Binding-site contacts:
Ligand atom C3 contacts residue GLY78 of chain 3.C at 3.8 Å.
Ligand atom C2 contacts residue GLY78 of chain 3.C at 4.0 Å.
Ligand atom C3 contacts residue HIS298 of chain 3.C at 4.0 Å.
Ligand atom C3 contacts residue GLY78 of chain 3.C at 4.1 Å.
Ligand atom O1B contacts residue TYR72 of chain 3.C at 4.2 Å.
Ligand atom O1A contacts residue GLY78 of chain 3.C at 3.1 Å (h-bond).
Ligand atom O4 contacts residue HIS298 of chain 3.C at 3.1 Å (h-bond).
Ligand atom C6 contacts residue ASN93 of chain 3.C at 3.9 Å.
Ligand atom O4 contacts residue THR291 of chain 3.C at 3.9 Å.
Ligand atom C10 contacts residue TYR72 of chain 3.C at 4.0 Å (hydrophobic).
Ligand atom C11 contacts residue ASP85 of chain 3.D at 4.0 Å.
Ligand atom N5 contacts residue TYR72 of chain 3.C at 2.9 Å (h-bond).
Ligand atom O3 contacts residue GLY78 of chain 3.C at 3.5 Å.
Ligand atom O1B contacts residue ARG77 of chain 3.C at 3.1 Å (salt-bridge).
Ligand atom O4 contacts residue ILE79 of chain 3.C at 3.9 Å.
Ligand atom C11 contacts residue TYR72 of chain 3.C at 4.2 Å (hydrophobic).
Ligand atom C8 contacts residue ARG77 of chain 3.C at 4.4 Å.
Ligand atom O6 contacts residue ASN93 of chain 3.C at 4.3 Å.
Ligand atom C6 contacts residue TYR72 of chain 3.C at 3.7 Å (hydrophobic).
Ligand atom O8 contacts residue TYR72 of chain 3.C at 4.0 Å.
Ligand atom C4 contacts residue HIS298 of chain 3.C at 3.9 Å.
Ligand atom O4 contacts residue GLY78 of chain 3.C at 3.4 Å.
Ligand atom C5 contacts residue TYR72 of chain 3.C at 3.5 Å (hydrophobic).
Ligand atom O4 contacts residue TYR72 of chain 3.C at 4.0 Å.
Ligand atom C7 contacts residue TYR72 of chain 3.C at 4.3 Å (hydrophobic).
Ligand atom O8 contacts residue ARG77 of chain 3.C at 3.5 Å (salt-bridge).
Ligand atom O4 contacts residue ASN80 of chain 3.C at 4.4 Å.
Ligand atom C4 contacts residue GLY78 of chain 3.C at 3.5 Å.
Ligand atom O10 contacts residue ASN293 of chain 3.C at 4.5 Å.
Ligand atom C1 contacts residue TYR72 of chain 3.C at 4.3 Å (hydrophobic).
Ligand atom O1A contacts residue TYR72 of chain 3.C at 4.0 Å.
Ligand atom C3 contacts residue ARG77 of chain 3.C at 4.3 Å.
Ligand atom C4 contacts residue TYR72 of chain 3.C at 3.5 Å (hydrophobic).
Ligand atom O1A contacts residue ARG77 of chain 3.C at 2.9 Å (salt-bridge).
Ligand atom C1 contacts residue GLY78 of chain 3.C at 4.0 Å.
Ligand atom C1 contacts residue ARG77 of chain 3.C at 3.4 Å.
Ligand atom O1B contacts residue SER89 of chain 3.C at 4.4 Å.

Sequence of chain 3.D:
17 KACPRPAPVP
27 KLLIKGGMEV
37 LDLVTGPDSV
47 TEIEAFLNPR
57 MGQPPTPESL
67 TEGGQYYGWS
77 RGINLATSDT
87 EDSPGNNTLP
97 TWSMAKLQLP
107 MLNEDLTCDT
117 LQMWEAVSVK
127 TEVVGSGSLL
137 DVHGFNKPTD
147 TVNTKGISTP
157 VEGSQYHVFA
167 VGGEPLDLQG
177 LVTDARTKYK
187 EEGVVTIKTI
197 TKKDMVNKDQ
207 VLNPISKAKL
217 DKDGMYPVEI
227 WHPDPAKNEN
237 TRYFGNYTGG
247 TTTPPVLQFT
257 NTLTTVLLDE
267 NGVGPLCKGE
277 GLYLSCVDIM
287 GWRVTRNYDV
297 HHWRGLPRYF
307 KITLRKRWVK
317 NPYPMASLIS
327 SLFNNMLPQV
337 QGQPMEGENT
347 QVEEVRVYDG

A protein and the small-molecule ligand that binds it are described below.
Small molecule (SMILES): CC(=O)N[C@@H]1[C@@H](O[C@@H]2O[C@H](CO)[C@H](O)[C@H](O[C@]3(C(=O)O)C[C@H](O)[C@@H](NC(C)=O)[C@H]([C@H](O)[C@H](O)CO)O3)[C@H]2O)[C@H](O)[C@@H](CO[C@]2(C(=O)O)C[C@H](O)[C@@H](NC(C)=O)[C@H]([C@H](O)[C@H](O)CO)O2)O[C@H]1O

Sequence of chain 3.C:
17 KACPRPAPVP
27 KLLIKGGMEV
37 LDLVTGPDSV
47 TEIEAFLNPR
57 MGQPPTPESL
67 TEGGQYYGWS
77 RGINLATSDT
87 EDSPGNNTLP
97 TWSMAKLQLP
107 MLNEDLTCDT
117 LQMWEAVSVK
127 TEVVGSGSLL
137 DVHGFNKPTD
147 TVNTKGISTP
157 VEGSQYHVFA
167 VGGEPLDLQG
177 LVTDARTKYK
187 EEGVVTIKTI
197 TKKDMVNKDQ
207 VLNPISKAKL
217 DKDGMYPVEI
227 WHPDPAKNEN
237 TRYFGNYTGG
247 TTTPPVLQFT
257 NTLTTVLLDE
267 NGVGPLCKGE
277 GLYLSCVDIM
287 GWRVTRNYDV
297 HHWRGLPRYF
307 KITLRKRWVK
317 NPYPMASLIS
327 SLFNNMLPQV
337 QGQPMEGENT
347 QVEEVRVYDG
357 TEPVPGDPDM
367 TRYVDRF